Binding-site contacts:
Ligand atom C3 contacts residue VAL286 of chain 1.C at 4.0 Å (hydrophobic).
Ligand atom C2 contacts residue HIS284 of chain 1.C at 3.9 Å.
Ligand atom O4 contacts residue ILE186 of chain 1.C at 4.1 Å.
Ligand atom O1 contacts residue FE21 of chain 1.J at 4.2 Å.
Ligand atom O3 contacts residue ARG178 of chain 1.C at 2.9 Å (salt-bridge).
Ligand atom C1 contacts residue PHE277 of chain 1.C at 3.9 Å (hydrophobic).
Ligand atom C4 contacts residue PHE216 of chain 1.C at 4.2 Å (hydrophobic).
Ligand atom O2 contacts residue SER214 of chain 1.C at 2.7 Å (h-bond).
Ligand atom C5 contacts residue ARG178 of chain 1.C at 3.6 Å.
Ligand atom O4 contacts residue ARG295 of chain 1.C at 2.8 Å (salt-bridge).
Ligand atom O2 contacts residue FE21 of chain 1.J at 2.2 Å.
Ligand atom C3 contacts residue PHE216 of chain 1.C at 4.1 Å (hydrophobic).
Ligand atom C4 contacts residue ILE186 of chain 1.C at 4.3 Å (hydrophobic).
Ligand atom O1 contacts residue PHE216 of chain 1.C at 3.5 Å.
Ligand atom C5 contacts residue ILE186 of chain 1.C at 4.2 Å (hydrophobic).
Ligand atom C1 contacts residue SER214 of chain 1.C at 3.5 Å.
Ligand atom O3 contacts residue THR297 of chain 1.C at 2.6 Å (h-bond).
Ligand atom C5 contacts residue PHE216 of chain 1.C at 4.0 Å (hydrophobic).
Ligand atom C3 contacts residue LEU228 of chain 1.C at 4.2 Å (hydrophobic).
Ligand atom C4 contacts residue ARG178 of chain 1.C at 3.5 Å.
Ligand atom O1 contacts residue SER214 of chain 1.C at 3.4 Å.
Ligand atom O2 contacts residue PHE277 of chain 1.C at 4.1 Å.
Ligand atom O4 contacts residue THR297 of chain 1.C at 3.8 Å.
Ligand atom C5 contacts residue ARG295 of chain 1.C at 3.7 Å.
Ligand atom O2 contacts residue PHE301 of chain 1.C at 3.7 Å.
Ligand atom O4 contacts residue VAL286 of chain 1.C at 3.6 Å.
Ligand atom O2 contacts residue HIS284 of chain 1.C at 3.3 Å (h-bond).
Ligand atom C1 contacts residue FE21 of chain 1.J at 2.9 Å.
Ligand atom O4 contacts residue PHE216 of chain 1.C at 4.1 Å.
Ligand atom O5 contacts residue FE21 of chain 1.J at 2.3 Å.
Ligand atom O3 contacts residue ARG295 of chain 1.C at 4.0 Å.
Ligand atom O2 contacts residue HIS189 of chain 1.C at 4.4 Å.
Ligand atom O5 contacts residue HIS284 of chain 1.C at 3.4 Å.
Ligand atom C2 contacts residue FE21 of chain 1.J at 3.0 Å.
Ligand atom C2 contacts residue HIS189 of chain 1.C at 4.3 Å.
Ligand atom C1 contacts residue HIS284 of chain 1.C at 3.9 Å.
Ligand atom O3 contacts residue PHE216 of chain 1.C at 4.0 Å.
Ligand atom O1 contacts residue PHE277 of chain 1.C at 3.8 Å.
Ligand atom O5 contacts residue HIS189 of chain 1.C at 3.2 Å (h-bond).
Ligand atom C5 contacts residue THR297 of chain 1.C at 3.6 Å.

Sequence of chain 1.C:
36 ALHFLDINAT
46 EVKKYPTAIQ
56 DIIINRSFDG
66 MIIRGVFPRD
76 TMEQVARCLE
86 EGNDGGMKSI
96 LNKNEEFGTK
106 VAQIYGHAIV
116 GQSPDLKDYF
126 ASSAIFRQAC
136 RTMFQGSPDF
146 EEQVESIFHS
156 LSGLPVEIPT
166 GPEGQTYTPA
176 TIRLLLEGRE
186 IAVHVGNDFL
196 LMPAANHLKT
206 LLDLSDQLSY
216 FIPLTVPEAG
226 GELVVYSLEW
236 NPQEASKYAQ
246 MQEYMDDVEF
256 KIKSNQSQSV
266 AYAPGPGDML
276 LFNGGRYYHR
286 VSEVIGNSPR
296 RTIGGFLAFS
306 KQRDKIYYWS

A protein and the small-molecule ligand that binds it are described below.
Small molecule (SMILES): O=C(O)CCC(=O)C(=O)O